Sequence of chain 1.E:
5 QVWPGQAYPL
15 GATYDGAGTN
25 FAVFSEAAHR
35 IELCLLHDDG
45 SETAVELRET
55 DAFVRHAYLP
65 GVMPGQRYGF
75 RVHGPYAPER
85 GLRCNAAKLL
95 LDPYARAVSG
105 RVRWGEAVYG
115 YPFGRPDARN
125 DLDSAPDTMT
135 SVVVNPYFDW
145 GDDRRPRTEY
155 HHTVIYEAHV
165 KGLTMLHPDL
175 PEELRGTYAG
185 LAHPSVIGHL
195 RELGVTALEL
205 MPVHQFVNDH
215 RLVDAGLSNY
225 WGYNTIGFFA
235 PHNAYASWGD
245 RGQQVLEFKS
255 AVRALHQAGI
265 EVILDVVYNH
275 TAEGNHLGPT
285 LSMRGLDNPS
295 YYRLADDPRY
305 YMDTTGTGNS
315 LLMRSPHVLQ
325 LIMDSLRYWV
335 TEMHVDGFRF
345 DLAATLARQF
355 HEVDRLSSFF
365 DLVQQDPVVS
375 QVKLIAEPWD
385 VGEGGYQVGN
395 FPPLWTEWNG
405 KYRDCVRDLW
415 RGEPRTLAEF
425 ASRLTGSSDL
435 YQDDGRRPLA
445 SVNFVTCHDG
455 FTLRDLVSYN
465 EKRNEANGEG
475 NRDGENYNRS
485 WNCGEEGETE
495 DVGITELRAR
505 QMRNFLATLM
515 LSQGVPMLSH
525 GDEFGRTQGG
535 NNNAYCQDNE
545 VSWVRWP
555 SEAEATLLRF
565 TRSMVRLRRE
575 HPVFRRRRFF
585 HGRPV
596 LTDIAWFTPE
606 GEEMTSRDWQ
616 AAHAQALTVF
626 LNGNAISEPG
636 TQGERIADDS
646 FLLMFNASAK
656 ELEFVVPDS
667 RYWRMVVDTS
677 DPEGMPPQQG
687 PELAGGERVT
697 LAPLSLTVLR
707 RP

Sequence of chain 1.H:
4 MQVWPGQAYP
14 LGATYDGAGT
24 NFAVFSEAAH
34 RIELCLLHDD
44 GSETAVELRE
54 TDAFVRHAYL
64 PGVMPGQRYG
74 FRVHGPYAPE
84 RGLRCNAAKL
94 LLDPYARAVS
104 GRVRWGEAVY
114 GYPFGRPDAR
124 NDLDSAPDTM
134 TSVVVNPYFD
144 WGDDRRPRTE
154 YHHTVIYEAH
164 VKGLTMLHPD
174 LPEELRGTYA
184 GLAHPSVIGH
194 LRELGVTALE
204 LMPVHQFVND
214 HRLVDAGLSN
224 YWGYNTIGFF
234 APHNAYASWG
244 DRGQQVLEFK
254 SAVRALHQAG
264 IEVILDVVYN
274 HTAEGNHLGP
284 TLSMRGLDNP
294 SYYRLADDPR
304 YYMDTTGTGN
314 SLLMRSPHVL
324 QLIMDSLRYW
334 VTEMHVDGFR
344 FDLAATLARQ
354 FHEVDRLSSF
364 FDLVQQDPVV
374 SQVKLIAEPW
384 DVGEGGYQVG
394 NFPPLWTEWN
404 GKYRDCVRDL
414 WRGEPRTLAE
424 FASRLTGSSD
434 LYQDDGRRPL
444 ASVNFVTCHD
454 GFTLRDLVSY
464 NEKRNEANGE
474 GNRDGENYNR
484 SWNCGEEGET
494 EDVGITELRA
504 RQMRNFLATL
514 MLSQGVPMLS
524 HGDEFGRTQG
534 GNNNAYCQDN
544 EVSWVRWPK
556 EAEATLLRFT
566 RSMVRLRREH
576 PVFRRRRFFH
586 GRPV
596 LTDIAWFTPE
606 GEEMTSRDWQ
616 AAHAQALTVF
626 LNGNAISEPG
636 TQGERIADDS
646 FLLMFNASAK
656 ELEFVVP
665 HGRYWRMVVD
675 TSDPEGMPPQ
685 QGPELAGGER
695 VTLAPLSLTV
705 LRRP

Binding-site contacts:
Ligand atom O61 contacts residue GLU53 of chain 1.H at 3.7 Å.
Ligand atom C6 contacts residue ARG34 of chain 1.H at 3.3 Å.
Ligand atom N21 contacts residue THR54 of chain 1.H at 3.5 Å (h-bond).
Ligand atom C61 contacts residue ARG441 of chain 1.E at 3.7 Å.
Ligand atom N1 contacts residue ARG52 of chain 1.H at 3.6 Å.
Ligand atom N21 contacts residue ARG441 of chain 1.E at 3.6 Å.
Ligand atom C5A contacts residue PHE583 of chain 1.E at 3.8 Å (hydrophobic).
Ligand atom N71 contacts residue ARG52 of chain 1.H at 2.8 Å (salt-bridge).
Ligand atom O11 contacts residue ARG52 of chain 1.H at 3.0 Å (salt-bridge).
Ligand atom N9 contacts residue ARG34 of chain 1.H at 3.8 Å.
Ligand atom N21 contacts residue GLY439 of chain 1.E at 3.3 Å (h-bond).
Ligand atom N1 contacts residue GLU50 of chain 1.H at 2.9 Å (salt-bridge).
Ligand atom O6 contacts residue HIS33 of chain 1.H at 3.2 Å (h-bond).
Ligand atom C81 contacts residue ARG582 of chain 1.E at 3.5 Å.
Ligand atom C81 contacts residue ARG52 of chain 1.H at 3.6 Å.
Ligand atom C6 contacts residue GLU50 of chain 1.H at 3.9 Å.
Ligand atom N71 contacts residue ARG582 of chain 1.E at 3.1 Å.
Ligand atom O11 contacts residue ARG582 of chain 1.E at 3.5 Å (salt-bridge).
Ligand atom N3 contacts residue ARG34 of chain 1.H at 3.9 Å.
Ligand atom O6 contacts residue ARG59 of chain 1.H at 3.4 Å (salt-bridge).
Ligand atom O61 contacts residue THR54 of chain 1.H at 3.8 Å.
Ligand atom O21 contacts residue PHE583 of chain 1.E at 3.9 Å.
Ligand atom C4A contacts residue PHE583 of chain 1.E at 3.8 Å (hydrophobic).
Ligand atom N11 contacts residue ARG441 of chain 1.E at 3.5 Å (salt-bridge).
Ligand atom C51 contacts residue ARG582 of chain 1.E at 3.7 Å.
Ligand atom O61 contacts residue ARG441 of chain 1.E at 3.4 Å (salt-bridge).
Ligand atom O4A contacts residue PHE583 of chain 1.E at 3.2 Å (h-bond).
Ligand atom O6 contacts residue ARG34 of chain 1.H at 3.5 Å (salt-bridge).
Ligand atom C51 contacts residue ARG52 of chain 1.H at 3.8 Å.
Ligand atom O2A contacts residue GLN436 of chain 1.E at 3.0 Å (h-bond).
Ligand atom N7 contacts residue ARG34 of chain 1.H at 3.8 Å.
Ligand atom C4 contacts residue ARG34 of chain 1.H at 3.5 Å.
Ligand atom N1 contacts residue ARG34 of chain 1.H at 3.5 Å (salt-bridge).
Ligand atom O3A contacts residue GLN436 of chain 1.E at 3.4 Å (h-bond).
Ligand atom C2 contacts residue GLU50 of chain 1.H at 3.4 Å.
Ligand atom C21 contacts residue ARG441 of chain 1.E at 3.7 Å.
Ligand atom O61 contacts residue ARG582 of chain 1.E at 3.7 Å.
Ligand atom N11 contacts residue THR54 of chain 1.H at 3.3 Å (h-bond).
Ligand atom C5 contacts residue ARG34 of chain 1.H at 3.5 Å.
Ligand atom N2 contacts residue GLU50 of chain 1.H at 3.1 Å (salt-bridge).

The small molecule below binds the protein below.
Small molecule (SMILES): Nc1nc2c(ncn2[C@@H]2O[C@@H]3CO[P](=O)(O)O[C@H]4[C@@H](O)[C@H](n5cnc6c(=O)[nH]c(N)nc65)O[C@@H]4CO[P](=O)(O)O[C@H]3[C@H]2O)c(=O)[nH]1